Sequence of chain 1.C:
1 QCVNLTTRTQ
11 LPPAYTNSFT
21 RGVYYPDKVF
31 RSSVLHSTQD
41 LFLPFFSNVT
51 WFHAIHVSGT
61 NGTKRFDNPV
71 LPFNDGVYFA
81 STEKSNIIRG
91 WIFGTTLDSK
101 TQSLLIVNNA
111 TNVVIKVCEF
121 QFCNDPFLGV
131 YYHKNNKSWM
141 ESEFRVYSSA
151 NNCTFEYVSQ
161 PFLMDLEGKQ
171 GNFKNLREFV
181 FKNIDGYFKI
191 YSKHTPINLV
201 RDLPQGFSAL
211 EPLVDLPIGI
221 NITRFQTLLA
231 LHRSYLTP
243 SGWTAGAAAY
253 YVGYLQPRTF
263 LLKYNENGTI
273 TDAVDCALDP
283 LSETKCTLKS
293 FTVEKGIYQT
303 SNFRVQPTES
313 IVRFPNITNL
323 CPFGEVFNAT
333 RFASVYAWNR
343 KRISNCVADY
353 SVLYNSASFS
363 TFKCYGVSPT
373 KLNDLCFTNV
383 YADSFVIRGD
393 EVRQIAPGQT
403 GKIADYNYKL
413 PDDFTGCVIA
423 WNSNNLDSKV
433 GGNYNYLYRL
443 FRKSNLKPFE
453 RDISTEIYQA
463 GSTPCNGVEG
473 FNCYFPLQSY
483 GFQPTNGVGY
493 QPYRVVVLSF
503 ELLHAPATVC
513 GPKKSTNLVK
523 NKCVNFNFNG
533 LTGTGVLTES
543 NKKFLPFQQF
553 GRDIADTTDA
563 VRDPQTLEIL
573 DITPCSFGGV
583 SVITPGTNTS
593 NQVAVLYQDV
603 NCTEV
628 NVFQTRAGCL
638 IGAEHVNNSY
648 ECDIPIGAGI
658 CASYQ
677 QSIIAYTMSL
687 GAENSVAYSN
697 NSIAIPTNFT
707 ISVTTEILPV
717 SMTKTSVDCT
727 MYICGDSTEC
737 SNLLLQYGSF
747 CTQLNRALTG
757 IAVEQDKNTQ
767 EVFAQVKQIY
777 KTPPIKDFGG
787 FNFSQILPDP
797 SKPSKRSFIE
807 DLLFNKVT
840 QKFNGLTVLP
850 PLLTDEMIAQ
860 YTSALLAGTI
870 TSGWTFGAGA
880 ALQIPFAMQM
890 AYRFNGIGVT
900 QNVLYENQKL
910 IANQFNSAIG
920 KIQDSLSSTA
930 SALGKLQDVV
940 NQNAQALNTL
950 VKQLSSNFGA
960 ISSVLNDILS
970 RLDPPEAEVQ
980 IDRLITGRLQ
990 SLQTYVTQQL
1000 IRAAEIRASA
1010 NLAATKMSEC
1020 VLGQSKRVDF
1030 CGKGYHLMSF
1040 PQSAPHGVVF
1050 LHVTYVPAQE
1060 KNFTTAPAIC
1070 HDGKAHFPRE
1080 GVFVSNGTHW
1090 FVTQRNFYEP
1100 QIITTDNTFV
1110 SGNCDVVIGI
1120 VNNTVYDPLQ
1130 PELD

Binding-site contacts:
Ligand atom C1 contacts residue ASN151 of chain 1.C at 4.5 Å.
Ligand atom C3 contacts residue ASN152 of chain 1.C at 3.5 Å.
Ligand atom O3 contacts residue ASN152 of chain 1.C at 4.5 Å.
Ligand atom O3 contacts residue ASN151 of chain 1.C at 4.5 Å.
Ligand atom N2 contacts residue ASN152 of chain 1.C at 3.5 Å (h-bond).
Ligand atom C7 contacts residue ASN151 of chain 1.C at 3.6 Å.
Ligand atom C1 contacts residue ASN152 of chain 1.C at 1.4 Å.
Ligand atom O6 contacts residue ASN152 of chain 1.C at 3.0 Å (h-bond).
Ligand atom C2 contacts residue ASN152 of chain 1.C at 2.5 Å.
Ligand atom O5 contacts residue ASN152 of chain 1.C at 2.5 Å (h-bond).
Ligand atom N2 contacts residue ASN151 of chain 1.C at 3.9 Å.
Ligand atom C6 contacts residue ASN152 of chain 1.C at 3.2 Å.
Ligand atom C5 contacts residue ASN152 of chain 1.C at 3.2 Å.
Ligand atom C2 contacts residue ASN151 of chain 1.C at 3.7 Å.
Ligand atom C4 contacts residue ASN152 of chain 1.C at 3.6 Å.
Ligand atom O7 contacts residue ASN151 of chain 1.C at 3.1 Å (h-bond).

This protein binds this small molecule.
Small molecule (SMILES): CC(=O)N[C@H]1[C@H](O[C@H]2[C@H](O)[C@@H](NC(C)=O)CO[C@@H]2CO)O[C@H](CO)[C@@H](O[C@@H]2O[C@H](CO)[C@@H](O)[C@H](O)[C@H]2NC(C)=O)[C@@H]1O